Sequence of chain 1.A:
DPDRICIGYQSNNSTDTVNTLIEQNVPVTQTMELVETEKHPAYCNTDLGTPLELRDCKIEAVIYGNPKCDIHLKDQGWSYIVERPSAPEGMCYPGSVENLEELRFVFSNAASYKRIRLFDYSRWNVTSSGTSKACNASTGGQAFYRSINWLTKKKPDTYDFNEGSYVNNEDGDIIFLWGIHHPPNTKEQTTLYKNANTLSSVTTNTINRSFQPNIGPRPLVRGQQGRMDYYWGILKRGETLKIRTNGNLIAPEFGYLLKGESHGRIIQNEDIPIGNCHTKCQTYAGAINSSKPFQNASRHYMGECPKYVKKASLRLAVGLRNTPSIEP

Binding-site contacts:
Ligand atom O5 contacts residue THR37 of chain 1.A at 3.4 Å.
Ligand atom C7 contacts residue ASN296 of chain 1.A at 3.4 Å.
Ligand atom O5 contacts residue ALA312 of chain 1.A at 3.9 Å.
Ligand atom C5 contacts residue THR37 of chain 1.A at 3.8 Å.
Ligand atom C1 contacts residue ASN296 of chain 1.A at 1.4 Å.
Ligand atom C1 contacts residue THR37 of chain 1.A at 4.0 Å.
Ligand atom O6 contacts residue ALA312 of chain 1.A at 3.0 Å.
Ligand atom O5 contacts residue ASN296 of chain 1.A at 2.4 Å (h-bond).
Ligand atom C8 contacts residue ASN296 of chain 1.A at 3.2 Å.
Ligand atom C6 contacts residue ALA312 of chain 1.A at 4.1 Å (hydrophobic).
Ligand atom C2 contacts residue ASN296 of chain 1.A at 2.4 Å.
Ligand atom C3 contacts residue ASN296 of chain 1.A at 3.8 Å.
Ligand atom C6 contacts residue THR37 of chain 1.A at 3.9 Å.
Ligand atom O7 contacts residue ASN296 of chain 1.A at 3.6 Å.
Ligand atom C5 contacts residue ASN296 of chain 1.A at 3.7 Å.
Ligand atom C4 contacts residue ASN296 of chain 1.A at 4.2 Å.
Ligand atom C8 contacts residue ALA297 of chain 1.A at 4.1 Å (hydrophobic).
Ligand atom N2 contacts residue ASN296 of chain 1.A at 2.8 Å (h-bond).
Ligand atom O7 contacts residue LYS39 of chain 1.A at 4.0 Å.

A protein and the small-molecule ligand that binds it are described below.
Small molecule (SMILES): CC(=O)N[C@H]1[C@H](O[C@H]2[C@H](O)[C@@H](NC(C)=O)CO[C@@H]2CO)O[C@H](CO)[C@@H](O)[C@@H]1O